Binding-site contacts:
Ligand atom C29 contacts residue HIS33 of chain 1.A at 3.8 Å.
Ligand atom F33 contacts residue CYS99 of chain 1.A at 3.3 Å.
Ligand atom C15 contacts residue ALA51 of chain 1.A at 3.7 Å (hydrophobic).
Ligand atom F7 contacts residue LEU31 of chain 1.A at 3.4 Å.
Ligand atom C15 contacts residue GLU97 of chain 1.A at 3.8 Å.
Ligand atom N13 contacts residue ALA51 of chain 1.A at 3.2 Å.
Ligand atom N12 contacts residue ALA51 of chain 1.A at 3.7 Å.
Ligand atom N13 contacts residue LEU149 of chain 1.A at 3.9 Å.
Ligand atom C24 contacts residue VAL40 of chain 1.A at 3.8 Å (hydrophobic).
Ligand atom N12 contacts residue ILE96 of chain 1.A at 3.2 Å.
Ligand atom N12 contacts residue ILE80 of chain 1.A at 3.4 Å.
Ligand atom N12 contacts residue GLU97 of chain 1.A at 3.8 Å.
Ligand atom C17 contacts residue LEU31 of chain 1.A at 3.8 Å (hydrophobic).
Ligand atom N16 contacts residue CYS99 of chain 1.A at 3.0 Å (h-bond).
Ligand atom C10 contacts residue LEU149 of chain 1.A at 3.6 Å (hydrophobic).
Ligand atom C11 contacts residue LEU149 of chain 1.A at 3.5 Å (hydrophobic).
Ligand atom C2 contacts residue GLU105 of chain 1.A at 3.0 Å.
Ligand atom F33 contacts residue ALA100 of chain 1.A at 3.3 Å.
Ligand atom N26 contacts residue VAL40 of chain 1.A at 3.8 Å.
Ligand atom C15 contacts residue LEU149 of chain 1.A at 3.9 Å (hydrophobic).
Ligand atom C5 contacts residue LEU31 of chain 1.A at 3.7 Å (hydrophobic).
Ligand atom C19 contacts residue ILE96 of chain 1.A at 3.4 Å (hydrophobic).
Ligand atom F33 contacts residue ALA101 of chain 1.A at 3.1 Å.
Ligand atom C6 contacts residue LEU31 of chain 1.A at 3.2 Å (hydrophobic).
Ligand atom N12 contacts residue LEU149 of chain 1.A at 3.6 Å.
Ligand atom C15 contacts residue CYS99 of chain 1.A at 3.8 Å (hydrophobic).
Ligand atom C1 contacts residue GLU105 of chain 1.A at 3.6 Å.
Ligand atom N22 contacts residue LYS53 of chain 1.A at 3.8 Å.
Ligand atom O32 contacts residue HIS146 of chain 1.A at 3.0 Å (h-bond).
Ligand atom C17 contacts residue CYS99 of chain 1.A at 3.3 Å (hydrophobic).
Ligand atom C29 contacts residue HIS146 of chain 1.A at 3.8 Å.
Ligand atom O21 contacts residue ASP165 of chain 1.A at 3.2 Å.
Ligand atom O21 contacts residue LYS53 of chain 1.A at 2.6 Å (salt-bridge).
Ligand atom F7 contacts residue GLY32 of chain 1.A at 3.7 Å.
Ligand atom O21 contacts residue GLU66 of chain 1.A at 3.7 Å.
Ligand atom C20 contacts residue LYS53 of chain 1.A at 3.4 Å.
Ligand atom N13 contacts residue ILE80 of chain 1.A at 3.7 Å.
Ligand atom C27 contacts residue ASP165 of chain 1.A at 3.8 Å.
Ligand atom C28 contacts residue HIS146 of chain 1.A at 3.8 Å.
Ligand atom N13 contacts residue GLU97 of chain 1.A at 2.8 Å (salt-bridge).

Sequence of chain 1.A:
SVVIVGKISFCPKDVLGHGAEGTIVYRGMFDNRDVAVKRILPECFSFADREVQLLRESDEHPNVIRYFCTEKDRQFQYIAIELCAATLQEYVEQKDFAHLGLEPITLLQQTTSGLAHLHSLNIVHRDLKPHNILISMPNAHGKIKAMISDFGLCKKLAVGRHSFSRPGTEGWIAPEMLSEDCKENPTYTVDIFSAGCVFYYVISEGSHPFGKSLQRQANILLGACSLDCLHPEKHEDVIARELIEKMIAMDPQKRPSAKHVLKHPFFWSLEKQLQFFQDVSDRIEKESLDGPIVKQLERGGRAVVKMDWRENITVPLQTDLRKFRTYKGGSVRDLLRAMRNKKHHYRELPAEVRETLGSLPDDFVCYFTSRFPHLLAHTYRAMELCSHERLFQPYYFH

A small-molecule ligand and the protein it binds are described below.
Small molecule (SMILES): O=c1cc(-c2[nH]nc3ncc(-c4c(F)cccc4F)cc23)nc(N2CCC(O)CC2)[nH]1